Binding-site contacts:
Ligand atom CL3 contacts residue S6E1 of chain 1.D at 0.0 Å.
Ligand atom C03 contacts residue MET125 of chain 1.A at 3.9 Å (hydrophobic).
Ligand atom CL7 contacts residue S6E1 of chain 1.D at 0.1 Å.
Ligand atom C11 contacts residue S6E1 of chain 1.D at 0.1 Å.
Ligand atom CL4 contacts residue LEU91 of chain 1.A at 3.7 Å.
Ligand atom CL5 contacts residue EST1 of chain 1.B at 3.9 Å.
Ligand atom C08 contacts residue SER129 of chain 1.A at 3.9 Å.
Ligand atom CL5 contacts residue GLN167 of chain 1.A at 3.6 Å.
Ligand atom CL6 contacts residue GLN167 of chain 1.A at 2.5 Å.
Ligand atom C02 contacts residue LEU91 of chain 1.A at 3.8 Å (hydrophobic).
Ligand atom C10 contacts residue S6E1 of chain 1.D at 0.1 Å.
Ligand atom CL5 contacts residue S6E1 of chain 1.D at 0.2 Å.
Ligand atom C09 contacts residue S6E1 of chain 1.D at 0.1 Å.
Ligand atom CL3 contacts residue SER129 of chain 1.A at 3.3 Å.
Ligand atom CL4 contacts residue EST1 of chain 1.B at 4.0 Å.
Ligand atom C12 contacts residue S6E1 of chain 1.D at 0.0 Å.
Ligand atom C08 contacts residue S6E1 of chain 1.D at 0.0 Å.
Ligand atom CL2 contacts residue MET128 of chain 1.A at 3.9 Å.
Ligand atom C04 contacts residue PHE170 of chain 1.A at 3.8 Å (hydrophobic).
Ligand atom CL1 contacts residue TYR188 of chain 1.A at 3.7 Å.
Ligand atom CL1 contacts residue MET125 of chain 1.A at 3.7 Å.
Ligand atom CL8 contacts residue SER129 of chain 1.A at 2.8 Å.
Ligand atom CL8 contacts residue MET125 of chain 1.A at 3.0 Å.
Ligand atom CL1 contacts residue S6E1 of chain 1.D at 0.1 Å.
Ligand atom CL4 contacts residue S6E1 of chain 1.D at 0.0 Å.
Ligand atom CL6 contacts residue S6E1 of chain 1.D at 0.1 Å.
Ligand atom CL2 contacts residue MET125 of chain 1.A at 3.7 Å.
Ligand atom CL7 contacts residue PHE170 of chain 1.A at 3.1 Å.
Ligand atom CL1 contacts residue TRP181 of chain 1.A at 4.0 Å.
Ligand atom C04 contacts residue S6E1 of chain 1.D at 0.5 Å.
Ligand atom C03 contacts residue S6E1 of chain 1.D at 0.2 Å.
Ligand atom CL2 contacts residue S6E1 of chain 1.D at 1.4 Å.
Ligand atom C10 contacts residue GLN167 of chain 1.A at 3.5 Å.
Ligand atom C02 contacts residue S6E1 of chain 1.D at 0.2 Å.
Ligand atom CL8 contacts residue MET128 of chain 1.A at 3.9 Å.
Ligand atom CL8 contacts residue S6E1 of chain 1.D at 0.1 Å.
Ligand atom CL2 contacts residue TYR188 of chain 1.A at 3.6 Å.
Ligand atom CL3 contacts residue EST1 of chain 1.B at 3.6 Å.
Ligand atom C05 contacts residue S6E1 of chain 1.D at 0.5 Å.
Ligand atom C01 contacts residue S6E1 of chain 1.D at 0.6 Å.

This small molecule binds to this protein.
Small molecule (SMILES): ClC1=C(Cl)[C@]2(Cl)[C@@H]3[C@@H](Cl)[C@@H](Cl)C[C@@H]3[C@@]1(Cl)C2(Cl)Cl

Sequence of chain 1.A:
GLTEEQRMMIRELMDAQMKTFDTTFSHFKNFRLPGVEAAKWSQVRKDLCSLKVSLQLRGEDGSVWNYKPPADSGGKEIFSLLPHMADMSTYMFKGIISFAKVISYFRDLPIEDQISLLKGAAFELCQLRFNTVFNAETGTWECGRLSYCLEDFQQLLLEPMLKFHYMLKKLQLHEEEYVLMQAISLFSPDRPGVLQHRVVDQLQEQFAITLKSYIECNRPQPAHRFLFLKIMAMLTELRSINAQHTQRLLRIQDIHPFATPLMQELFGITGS